A protein and the small-molecule ligand that binds it are described below.
Small molecule (SMILES): Nc1nc2c(ncn2[C@H]2C[C@H](O)[C@@H](CO[P](=O)(O)O[P](=O)(O)C(Cl)(Cl)P(=O)(O)O)O2)c(=O)[nH]1

Binding-site contacts:
Ligand atom O1G contacts residue MG1 of chain 1.F at 2.1 Å.
Ligand atom C5' contacts residue ASP192 of chain 1.A at 3.5 Å.
Ligand atom O3G contacts residue SER180 of chain 1.A at 2.8 Å (h-bond).
Ligand atom O1G contacts residue ASP190 of chain 1.A at 2.9 Å (salt-bridge).
Ligand atom N2 contacts residue ARG283 of chain 1.A at 3.2 Å.
Ligand atom PB contacts residue MG1 of chain 1.F at 3.3 Å.
Ligand atom O2B contacts residue MG1 of chain 1.F at 2.1 Å.
Ligand atom O3' contacts residue ARG183 of chain 1.A at 3.4 Å (salt-bridge).
Ligand atom N3 contacts residue TYR271 of chain 1.A at 3.4 Å.
Ligand atom O1A contacts residue MG1 of chain 1.F at 2.0 Å.
Ligand atom O3G contacts residue GLY189 of chain 1.A at 3.0 Å (h-bond).
Ligand atom O3G contacts residue MG1 of chain 1.F at 3.6 Å.
Ligand atom C2' contacts residue ASN279 of chain 1.A at 3.5 Å.
Ligand atom O3' contacts residue THR273 of chain 1.A at 3.5 Å (h-bond).
Ligand atom N2 contacts residue ASN279 of chain 1.A at 3.6 Å.
Ligand atom C4' contacts residue PHE272 of chain 1.A at 3.4 Å (hydrophobic).
Ligand atom CL1B contacts residue ARG183 of chain 1.A at 3.3 Å.
Ligand atom O2G contacts residue GLY189 of chain 1.A at 3.0 Å (h-bond).
Ligand atom C2' contacts residue TYR271 of chain 1.A at 3.3 Å (hydrophobic).
Ligand atom N7 contacts residue ASP276 of chain 1.A at 3.4 Å.
Ligand atom O3G contacts residue SER188 of chain 1.A at 3.6 Å.
Ligand atom O3' contacts residue GLY274 of chain 1.A at 3.4 Å.
Ligand atom O3' contacts residue PHE272 of chain 1.A at 3.5 Å (h-bond).
Ligand atom N3 contacts residue ASN279 of chain 1.A at 3.0 Å (h-bond).
Ligand atom PG contacts residue GLY189 of chain 1.A at 3.5 Å.
Ligand atom O3A contacts residue MG1 of chain 1.F at 3.6 Å.
Ligand atom O2B contacts residue GLY179 of chain 1.A at 3.4 Å.
Ligand atom PA contacts residue MG1 of chain 1.F at 3.3 Å.
Ligand atom O1B contacts residue ARG183 of chain 1.A at 2.9 Å (salt-bridge).
Ligand atom C5 contacts residue ASP276 of chain 1.A at 3.5 Å.
Ligand atom C2 contacts residue ASN279 of chain 1.A at 3.6 Å.
Ligand atom PG contacts residue MG1 of chain 1.F at 3.3 Å.
Ligand atom C2' contacts residue GLY274 of chain 1.A at 3.5 Å.
Ligand atom C8 contacts residue ASP276 of chain 1.A at 3.7 Å.
Ligand atom O1A contacts residue ASP190 of chain 1.A at 3.3 Å (salt-bridge).
Ligand atom O2B contacts residue SER180 of chain 1.A at 3.4 Å (h-bond).
Ligand atom O1A contacts residue ASP192 of chain 1.A at 3.0 Å (salt-bridge).
Ligand atom C1' contacts residue ASN279 of chain 1.A at 3.7 Å.
Ligand atom O2B contacts residue ASP192 of chain 1.A at 2.9 Å (salt-bridge).
Ligand atom C1' contacts residue TYR271 of chain 1.A at 3.4 Å (hydrophobic).

Sequence of chain 1.A:
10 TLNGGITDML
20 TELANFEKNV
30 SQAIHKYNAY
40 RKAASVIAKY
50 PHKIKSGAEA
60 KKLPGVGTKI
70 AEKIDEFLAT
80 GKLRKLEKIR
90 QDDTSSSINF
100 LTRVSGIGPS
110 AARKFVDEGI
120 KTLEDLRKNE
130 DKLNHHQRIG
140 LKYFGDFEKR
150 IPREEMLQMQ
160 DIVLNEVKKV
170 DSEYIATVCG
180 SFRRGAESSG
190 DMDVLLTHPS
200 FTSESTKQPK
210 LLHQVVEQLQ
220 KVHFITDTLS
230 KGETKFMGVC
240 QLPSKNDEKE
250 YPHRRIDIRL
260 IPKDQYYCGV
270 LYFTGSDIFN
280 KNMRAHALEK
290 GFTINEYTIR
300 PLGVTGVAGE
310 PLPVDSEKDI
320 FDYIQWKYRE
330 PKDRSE